Binding-site contacts:
Ligand atom C5 contacts residue ASN12 of chain 40.D at 4.1 Å.
Ligand atom C2 contacts residue ASN12 of chain 40.D at 3.3 Å.
Ligand atom C1 contacts residue ASN12 of chain 40.D at 2.2 Å.
Ligand atom C7 contacts residue ASN12 of chain 40.D at 3.9 Å.
Ligand atom O5 contacts residue ASN12 of chain 40.D at 2.7 Å (h-bond).
Ligand atom N2 contacts residue ASN12 of chain 40.D at 3.8 Å.
Ligand atom O7 contacts residue ASN12 of chain 40.D at 3.6 Å.

The small molecule below binds the protein below.
Small molecule (SMILES): CC(=O)N[C@H]1[C@H](O[C@H]2[C@H](O)[C@@H](NC(C)=O)CO[C@@H]2CO)O[C@H](CO)[C@@H](O)[C@@H]1O

Sequence of chain 40.D:
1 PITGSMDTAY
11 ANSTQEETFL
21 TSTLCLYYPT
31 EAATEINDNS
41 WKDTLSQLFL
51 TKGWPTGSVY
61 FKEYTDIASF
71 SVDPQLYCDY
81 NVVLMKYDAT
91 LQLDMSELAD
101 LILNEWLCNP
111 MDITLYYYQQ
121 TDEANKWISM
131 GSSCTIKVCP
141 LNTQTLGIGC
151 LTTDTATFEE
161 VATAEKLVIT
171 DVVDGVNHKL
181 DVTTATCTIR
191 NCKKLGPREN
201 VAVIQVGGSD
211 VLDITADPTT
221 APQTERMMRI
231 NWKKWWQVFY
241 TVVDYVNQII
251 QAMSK